Sequence of chain 1.B:
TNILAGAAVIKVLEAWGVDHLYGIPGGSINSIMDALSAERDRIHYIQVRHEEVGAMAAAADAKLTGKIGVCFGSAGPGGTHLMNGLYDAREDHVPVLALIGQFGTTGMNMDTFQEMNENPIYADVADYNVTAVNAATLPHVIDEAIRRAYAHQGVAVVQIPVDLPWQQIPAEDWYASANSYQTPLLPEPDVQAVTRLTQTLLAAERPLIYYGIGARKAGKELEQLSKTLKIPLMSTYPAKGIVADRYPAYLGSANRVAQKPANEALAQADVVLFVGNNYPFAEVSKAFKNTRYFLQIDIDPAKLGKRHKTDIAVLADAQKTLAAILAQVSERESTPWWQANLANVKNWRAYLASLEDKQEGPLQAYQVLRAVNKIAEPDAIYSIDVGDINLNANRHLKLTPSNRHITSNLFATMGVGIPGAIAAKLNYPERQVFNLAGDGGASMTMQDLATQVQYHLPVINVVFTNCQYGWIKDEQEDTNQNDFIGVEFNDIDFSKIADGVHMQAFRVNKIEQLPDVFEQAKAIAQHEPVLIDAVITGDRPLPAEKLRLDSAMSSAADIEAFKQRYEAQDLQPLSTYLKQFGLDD

A protein and the small-molecule ligand that binds it are described below.
Small molecule (SMILES): CC(=O)C(=O)O

Binding-site contacts:
Ligand atom CA contacts residue ASP558 of chain 1.B at 4.1 Å.
Ligand atom O contacts residue MET561 of chain 1.B at 3.7 Å.
Ligand atom CA contacts residue LEU555 of chain 1.B at 2.9 Å (hydrophobic).
Ligand atom CA contacts residue MET561 of chain 1.B at 3.4 Å (hydrophobic).
Ligand atom CA contacts residue LEU557 of chain 1.B at 4.0 Å (hydrophobic).
Ligand atom CB contacts residue ARG556 of chain 1.B at 3.8 Å.
Ligand atom O3 contacts residue MET561 of chain 1.B at 3.9 Å.
Ligand atom O contacts residue LEU555 of chain 1.B at 3.7 Å.
Ligand atom C contacts residue LEU555 of chain 1.B at 3.2 Å (hydrophobic).
Ligand atom O3 contacts residue ASP558 of chain 1.B at 3.2 Å (salt-bridge).
Ligand atom O3 contacts residue ARG556 of chain 1.B at 3.6 Å.
Ligand atom O contacts residue PRO581 of chain 1.B at 4.3 Å.
Ligand atom CA contacts residue ARG556 of chain 1.B at 4.1 Å.
Ligand atom O3 contacts residue LEU555 of chain 1.B at 3.4 Å (h-bond).
Ligand atom O contacts residue ARG556 of chain 1.B at 4.1 Å.
Ligand atom O3 contacts residue LEU557 of chain 1.B at 3.2 Å (h-bond).
Ligand atom O3 contacts residue SER562 of chain 1.B at 2.6 Å (h-bond).
Ligand atom CB contacts residue MET561 of chain 1.B at 3.7 Å (hydrophobic).
Ligand atom CA contacts residue SER562 of chain 1.B at 3.5 Å.
Ligand atom O contacts residue ASP558 of chain 1.B at 3.2 Å (salt-bridge).
Ligand atom C contacts residue LEU557 of chain 1.B at 3.9 Å (hydrophobic).
Ligand atom C contacts residue ARG556 of chain 1.B at 4.4 Å.
Ligand atom C contacts residue ASP558 of chain 1.B at 3.9 Å.
Ligand atom CB contacts residue SER562 of chain 1.B at 3.6 Å.
Ligand atom O contacts residue LEU557 of chain 1.B at 3.1 Å (h-bond).
Ligand atom CB contacts residue LEU555 of chain 1.B at 3.1 Å (hydrophobic).
Ligand atom OXT contacts residue MET561 of chain 1.B at 3.2 Å.
Ligand atom C contacts residue MET561 of chain 1.B at 3.2 Å (hydrophobic).
Ligand atom OXT contacts residue LEU555 of chain 1.B at 3.6 Å.